Sequence of chain 1.B:
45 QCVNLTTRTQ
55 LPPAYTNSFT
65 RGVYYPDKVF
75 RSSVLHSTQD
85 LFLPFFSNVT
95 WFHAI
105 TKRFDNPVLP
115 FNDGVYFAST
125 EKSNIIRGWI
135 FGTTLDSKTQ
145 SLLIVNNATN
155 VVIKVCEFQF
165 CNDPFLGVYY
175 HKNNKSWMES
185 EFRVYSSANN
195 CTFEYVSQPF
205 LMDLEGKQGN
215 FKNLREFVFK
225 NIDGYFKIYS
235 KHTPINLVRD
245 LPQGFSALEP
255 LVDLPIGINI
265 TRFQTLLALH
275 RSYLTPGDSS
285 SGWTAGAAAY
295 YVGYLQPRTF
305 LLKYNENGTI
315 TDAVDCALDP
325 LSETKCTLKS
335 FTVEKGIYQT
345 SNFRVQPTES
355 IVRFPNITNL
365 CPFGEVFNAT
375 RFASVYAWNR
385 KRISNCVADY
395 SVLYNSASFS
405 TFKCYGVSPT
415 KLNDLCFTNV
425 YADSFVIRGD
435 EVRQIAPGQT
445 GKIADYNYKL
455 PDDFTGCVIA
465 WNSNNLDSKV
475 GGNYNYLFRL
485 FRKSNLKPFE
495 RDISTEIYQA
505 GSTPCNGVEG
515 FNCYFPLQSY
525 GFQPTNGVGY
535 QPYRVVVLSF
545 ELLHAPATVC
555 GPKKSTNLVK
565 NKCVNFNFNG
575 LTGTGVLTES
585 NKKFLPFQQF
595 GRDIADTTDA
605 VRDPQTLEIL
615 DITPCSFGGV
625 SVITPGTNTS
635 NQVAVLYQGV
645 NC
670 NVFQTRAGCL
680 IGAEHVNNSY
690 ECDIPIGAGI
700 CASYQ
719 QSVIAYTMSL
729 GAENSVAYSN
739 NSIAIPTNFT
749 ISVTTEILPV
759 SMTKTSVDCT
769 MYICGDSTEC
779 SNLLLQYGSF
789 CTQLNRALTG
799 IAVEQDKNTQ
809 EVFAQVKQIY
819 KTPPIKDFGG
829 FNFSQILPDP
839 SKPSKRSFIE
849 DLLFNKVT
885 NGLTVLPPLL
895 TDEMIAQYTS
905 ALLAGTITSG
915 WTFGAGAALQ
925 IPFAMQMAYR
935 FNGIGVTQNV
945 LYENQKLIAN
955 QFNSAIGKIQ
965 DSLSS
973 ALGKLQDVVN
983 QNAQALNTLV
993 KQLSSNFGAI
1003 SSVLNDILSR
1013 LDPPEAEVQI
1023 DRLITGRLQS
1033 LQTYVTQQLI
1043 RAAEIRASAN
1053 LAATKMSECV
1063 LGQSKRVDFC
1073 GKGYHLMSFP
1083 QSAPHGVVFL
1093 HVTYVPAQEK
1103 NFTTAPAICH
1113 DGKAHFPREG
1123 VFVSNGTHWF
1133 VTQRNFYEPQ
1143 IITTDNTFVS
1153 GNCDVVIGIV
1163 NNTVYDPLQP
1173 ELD

A protein and the small-molecule ligand that binds it are described below.
Small molecule (SMILES): CC(=O)N[C@@H]1[C@@H](O)[C@H](O)[C@@H](CO)O[C@H]1O

Binding-site contacts:
Ligand atom C3 contacts residue ASN632 of chain 1.B at 3.8 Å.
Ligand atom O7 contacts residue GLU338 of chain 1.B at 4.1 Å.
Ligand atom C8 contacts residue GLU338 of chain 1.B at 3.6 Å.
Ligand atom C5 contacts residue ASN632 of chain 1.B at 3.7 Å.
Ligand atom C8 contacts residue THR336 of chain 1.B at 3.9 Å.
Ligand atom C2 contacts residue ASN632 of chain 1.B at 2.5 Å.
Ligand atom C1 contacts residue ASN632 of chain 1.B at 1.4 Å.
Ligand atom C8 contacts residue ASN632 of chain 1.B at 4.5 Å.
Ligand atom C4 contacts residue ASN632 of chain 1.B at 4.2 Å.
Ligand atom O5 contacts residue ASN632 of chain 1.B at 2.4 Å (h-bond).
Ligand atom C7 contacts residue ASN632 of chain 1.B at 3.4 Å.
Ligand atom O7 contacts residue ASN632 of chain 1.B at 3.5 Å (h-bond).
Ligand atom N2 contacts residue ASN632 of chain 1.B at 2.9 Å (h-bond).